This protein binds this small molecule.
Small molecule (SMILES): CC(C)CCC[C@@H](C)[C@H]1CC[C@H]2[C@@H]3CC[C@@H]4C[C@@H](O)CC[C@]4(C)[C@H]3CC[C@]12C

Sequence of chain 1.A:
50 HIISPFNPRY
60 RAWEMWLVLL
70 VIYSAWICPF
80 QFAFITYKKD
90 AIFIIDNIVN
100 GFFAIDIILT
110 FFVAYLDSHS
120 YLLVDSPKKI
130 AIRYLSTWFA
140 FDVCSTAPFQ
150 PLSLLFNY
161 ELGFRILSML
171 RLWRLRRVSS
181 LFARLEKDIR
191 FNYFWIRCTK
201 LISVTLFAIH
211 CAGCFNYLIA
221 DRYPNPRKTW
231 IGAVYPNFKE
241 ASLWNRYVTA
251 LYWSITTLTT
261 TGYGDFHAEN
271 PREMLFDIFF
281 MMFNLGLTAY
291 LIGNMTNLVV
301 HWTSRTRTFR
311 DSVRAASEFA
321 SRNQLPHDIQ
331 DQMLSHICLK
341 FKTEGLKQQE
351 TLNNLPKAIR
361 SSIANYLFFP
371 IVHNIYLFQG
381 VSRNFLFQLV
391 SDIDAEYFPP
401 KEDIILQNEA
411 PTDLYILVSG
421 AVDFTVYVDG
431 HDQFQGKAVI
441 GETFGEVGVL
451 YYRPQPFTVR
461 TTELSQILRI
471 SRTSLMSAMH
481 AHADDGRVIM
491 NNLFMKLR

Binding-site contacts:
Ligand atom C21 contacts residue PHE283 of chain 1.A at 4.1 Å (hydrophobic).
Ligand atom C6 contacts residue LEU172 of chain 1.A at 4.5 Å (hydrophobic).
Ligand atom C4 contacts residue ARG176 of chain 1.A at 4.4 Å.
Ligand atom C27 contacts residue PHE280 of chain 1.A at 4.4 Å (hydrophobic).
Ligand atom C11 contacts residue QNP1 of chain 1.I at 4.5 Å.
Ligand atom C27 contacts residue ALA208 of chain 1.A at 3.8 Å (hydrophobic).
Ligand atom C1 contacts residue SER179 of chain 1.A at 4.2 Å.
Ligand atom C27 contacts residue ALA212 of chain 1.A at 4.4 Å (hydrophobic).
Ligand atom C16 contacts residue PHE207 of chain 1.A at 4.1 Å (hydrophobic).
Ligand atom C20 contacts residue PHE207 of chain 1.A at 4.2 Å (hydrophobic).
Ligand atom C27 contacts residue PHE283 of chain 1.A at 3.7 Å (hydrophobic).
Ligand atom C8 contacts residue LEU175 of chain 1.A at 4.4 Å (hydrophobic).
Ligand atom C18 contacts residue LEU175 of chain 1.A at 4.0 Å (hydrophobic).
Ligand atom C2 contacts residue SER179 of chain 1.A at 3.6 Å.
Ligand atom C21 contacts residue VAL204 of chain 1.A at 4.2 Å (hydrophobic).
Ligand atom C7 contacts residue LEU172 of chain 1.A at 3.9 Å (hydrophobic).
Ligand atom C19 contacts residue SER179 of chain 1.A at 3.6 Å.
Ligand atom C18 contacts residue PHE207 of chain 1.A at 4.0 Å (hydrophobic).
Ligand atom C19 contacts residue QNP1 of chain 1.I at 3.8 Å.
Ligand atom C22 contacts residue PHE283 of chain 1.A at 4.2 Å (hydrophobic).
Ligand atom C19 contacts residue LEU175 of chain 1.A at 3.9 Å (hydrophobic).